The protein below binds the small molecule below.
Small molecule (SMILES): CC(C)C[C@H](NC(=O)[C@H](C)NC(=O)CNC(=O)[C@@H](N)Cc1ccccc1)C(=O)N[C@@H](CC(C)C)C(=O)N[C@@H](C)C(=O)O

Binding-site contacts:
Ligand atom CA contacts residue THR16 of chain 41.B at 3.6 Å.
Ligand atom CG contacts residue ILE14 of chain 41.B at 4.2 Å (hydrophobic).
Ligand atom CD1 contacts residue THR16 of chain 41.B at 3.1 Å.
Ligand atom CA contacts residue ASP12 of chain 41.B at 3.7 Å.
Ligand atom N contacts residue ILE14 of chain 41.B at 3.5 Å.
Ligand atom C contacts residue THR16 of chain 41.B at 4.2 Å.
Ligand atom C contacts residue ILE14 of chain 41.B at 3.4 Å (hydrophobic).
Ligand atom CE1 contacts residue ASP12 of chain 41.B at 3.5 Å.
Ligand atom CD2 contacts residue THR17 of chain 41.B at 3.7 Å.
Ligand atom N contacts residue THR16 of chain 41.B at 2.9 Å (h-bond).
Ligand atom CB contacts residue LEU15 of chain 41.B at 4.1 Å (hydrophobic).
Ligand atom CG contacts residue THR16 of chain 41.B at 4.0 Å.
Ligand atom O contacts residue THR17 of chain 41.B at 3.8 Å.
Ligand atom C contacts residue ARG18 of chain 41.B at 3.8 Å.
Ligand atom CD1 contacts residue ASP12 of chain 41.B at 3.8 Å.
Ligand atom O contacts residue ILE14 of chain 41.B at 3.5 Å (h-bond).
Ligand atom CA contacts residue ILE14 of chain 41.B at 3.3 Å (hydrophobic).
Ligand atom CG contacts residue THR17 of chain 41.B at 4.3 Å.
Ligand atom O contacts residue ILE14 of chain 41.B at 3.1 Å.
Ligand atom N contacts residue ILE14 of chain 41.B at 3.0 Å (h-bond).
Ligand atom O contacts residue THR16 of chain 41.B at 3.1 Å (h-bond).
Ligand atom CD2 contacts residue VAL32 of chain 41.B at 3.9 Å (hydrophobic).
Ligand atom CD2 contacts residue ASP106 of chain 41.B at 4.1 Å.
Ligand atom C contacts residue ARG18 of chain 41.B at 4.1 Å.
Ligand atom O contacts residue ARG18 of chain 41.B at 3.0 Å (salt-bridge).
Ligand atom CB contacts residue THR17 of chain 41.B at 4.0 Å.
Ligand atom C contacts residue ILE14 of chain 41.B at 3.6 Å (hydrophobic).
Ligand atom O contacts residue ARG18 of chain 41.B at 3.6 Å (salt-bridge).
Ligand atom C contacts residue THR16 of chain 41.B at 3.7 Å.
Ligand atom CB contacts residue ARG18 of chain 41.B at 4.2 Å.
Ligand atom CD1 contacts residue TYR34 of chain 41.B at 3.0 Å (hydrophobic).
Ligand atom CA contacts residue ILE14 of chain 41.B at 4.0 Å (hydrophobic).
Ligand atom N contacts residue ASP12 of chain 41.B at 4.1 Å.
Ligand atom C contacts residue ILE14 of chain 41.B at 4.2 Å (hydrophobic).
Ligand atom CA contacts residue ARG18 of chain 41.B at 3.8 Å.
Ligand atom CD2 contacts residue HIS157 of chain 41.B at 3.7 Å.
Ligand atom CB contacts residue ILE14 of chain 41.B at 4.1 Å (hydrophobic).
Ligand atom O contacts residue LEU15 of chain 41.B at 3.5 Å.
Ligand atom CD1 contacts residue ILE14 of chain 41.B at 3.6 Å (hydrophobic).
Ligand atom CB contacts residue THR16 of chain 41.B at 4.2 Å.

Sequence of chain 41.B:
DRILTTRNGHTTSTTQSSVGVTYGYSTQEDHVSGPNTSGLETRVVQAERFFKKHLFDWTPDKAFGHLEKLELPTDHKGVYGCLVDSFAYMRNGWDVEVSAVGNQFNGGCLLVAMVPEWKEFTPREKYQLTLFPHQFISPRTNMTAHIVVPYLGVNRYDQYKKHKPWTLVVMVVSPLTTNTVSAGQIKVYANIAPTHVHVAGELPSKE